Sequence of chain 1.G:
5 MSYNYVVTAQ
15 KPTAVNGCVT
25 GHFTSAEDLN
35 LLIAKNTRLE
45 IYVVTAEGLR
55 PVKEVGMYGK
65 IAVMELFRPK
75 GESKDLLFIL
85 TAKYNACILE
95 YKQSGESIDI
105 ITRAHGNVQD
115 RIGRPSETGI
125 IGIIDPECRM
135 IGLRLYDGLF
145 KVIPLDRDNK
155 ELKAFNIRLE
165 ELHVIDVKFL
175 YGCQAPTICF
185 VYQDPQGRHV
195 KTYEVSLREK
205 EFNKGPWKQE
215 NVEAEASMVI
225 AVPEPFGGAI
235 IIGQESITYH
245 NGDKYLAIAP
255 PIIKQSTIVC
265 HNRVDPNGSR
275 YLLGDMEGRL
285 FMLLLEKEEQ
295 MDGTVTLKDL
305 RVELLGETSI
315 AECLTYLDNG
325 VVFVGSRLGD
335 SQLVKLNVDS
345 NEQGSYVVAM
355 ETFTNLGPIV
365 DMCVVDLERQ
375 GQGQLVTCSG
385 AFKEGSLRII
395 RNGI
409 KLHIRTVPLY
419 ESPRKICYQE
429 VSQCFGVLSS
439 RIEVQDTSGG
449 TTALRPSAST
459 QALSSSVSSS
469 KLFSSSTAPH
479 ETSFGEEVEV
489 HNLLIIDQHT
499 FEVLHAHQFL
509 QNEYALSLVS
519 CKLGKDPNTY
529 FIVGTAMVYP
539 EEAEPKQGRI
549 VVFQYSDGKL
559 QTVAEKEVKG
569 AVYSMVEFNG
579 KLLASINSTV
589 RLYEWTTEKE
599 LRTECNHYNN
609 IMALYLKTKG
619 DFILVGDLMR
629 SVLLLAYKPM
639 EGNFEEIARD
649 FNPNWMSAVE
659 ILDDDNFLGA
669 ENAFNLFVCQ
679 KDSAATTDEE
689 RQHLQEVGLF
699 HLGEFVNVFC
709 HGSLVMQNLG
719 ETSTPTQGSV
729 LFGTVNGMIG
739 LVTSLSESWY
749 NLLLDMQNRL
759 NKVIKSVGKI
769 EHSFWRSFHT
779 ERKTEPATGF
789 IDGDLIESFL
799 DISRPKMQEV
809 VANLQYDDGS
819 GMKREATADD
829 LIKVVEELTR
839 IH

The protein below binds the small molecule below.
Small molecule (SMILES): CC[C@H](CO)Nc1nc(NCc2ccccc2)c2ncn(C(C)C)c2n1

Sequence of chain 1.H:
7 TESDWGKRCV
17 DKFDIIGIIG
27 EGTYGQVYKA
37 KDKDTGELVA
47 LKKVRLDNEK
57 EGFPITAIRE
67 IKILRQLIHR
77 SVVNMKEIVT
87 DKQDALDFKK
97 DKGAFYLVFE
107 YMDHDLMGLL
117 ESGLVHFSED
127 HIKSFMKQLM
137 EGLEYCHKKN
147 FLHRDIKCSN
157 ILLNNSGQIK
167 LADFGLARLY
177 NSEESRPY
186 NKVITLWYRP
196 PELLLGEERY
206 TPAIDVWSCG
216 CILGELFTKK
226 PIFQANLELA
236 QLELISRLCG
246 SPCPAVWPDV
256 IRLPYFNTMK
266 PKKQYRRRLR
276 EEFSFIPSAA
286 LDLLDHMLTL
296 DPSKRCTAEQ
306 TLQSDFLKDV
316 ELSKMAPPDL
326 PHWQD

Binding-site contacts:
Ligand atom CAR contacts residue SER155 of chain 1.H at 3.6 Å.
Ligand atom CAX contacts residue MET108 of chain 1.H at 3.3 Å (hydrophobic).
Ligand atom CAX contacts residue GLU106 of chain 1.H at 3.5 Å.
Ligand atom CAZ contacts residue PHE105 of chain 1.H at 3.9 Å (hydrophobic).
Ligand atom CAE contacts residue ARG628 of chain 1.G at 3.5 Å.
Ligand atom CAD contacts residue ASP109 of chain 1.H at 3.6 Å.
Ligand atom CAI contacts residue ASP111 of chain 1.H at 3.6 Å.
Ligand atom CAY contacts residue LEU158 of chain 1.H at 3.7 Å (hydrophobic).
Ligand atom CAM contacts residue LEU158 of chain 1.H at 3.6 Å (hydrophobic).
Ligand atom CAV contacts residue LEU158 of chain 1.H at 3.5 Å (hydrophobic).
Ligand atom CAF contacts residue ILE25 of chain 1.H at 3.5 Å (hydrophobic).
Ligand atom CAG contacts residue ARG628 of chain 1.G at 3.1 Å.
Ligand atom NAJ contacts residue MET108 of chain 1.H at 3.1 Å (h-bond).
Ligand atom NAU contacts residue LEU158 of chain 1.H at 3.9 Å.
Ligand atom CAY contacts residue VAL79 of chain 1.H at 3.7 Å (hydrophobic).
Ligand atom NAO contacts residue LEU158 of chain 1.H at 3.9 Å.
Ligand atom NAW contacts residue LEU158 of chain 1.H at 3.7 Å.
Ligand atom NAW contacts residue ALA46 of chain 1.H at 3.7 Å.
Ligand atom CAZ contacts residue ALA46 of chain 1.H at 3.5 Å (hydrophobic).
Ligand atom CAX contacts residue ALA46 of chain 1.H at 3.8 Å (hydrophobic).
Ligand atom CAB contacts residue ARG628 of chain 1.G at 3.7 Å.
Ligand atom CAH contacts residue ARG628 of chain 1.G at 3.0 Å.
Ligand atom CAN contacts residue MET108 of chain 1.H at 3.9 Å (hydrophobic).
Ligand atom CAN contacts residue LEU158 of chain 1.H at 3.6 Å (hydrophobic).
Ligand atom CAB contacts residue ILE25 of chain 1.H at 3.6 Å (hydrophobic).
Ligand atom CBA contacts residue ALA46 of chain 1.H at 3.4 Å (hydrophobic).
Ligand atom CAD contacts residue MET108 of chain 1.H at 2.9 Å (hydrophobic).
Ligand atom CBA contacts residue VAL33 of chain 1.H at 3.6 Å (hydrophobic).
Ligand atom CAG contacts residue ASP111 of chain 1.H at 3.9 Å.
Ligand atom CAB contacts residue TYR107 of chain 1.H at 3.7 Å (hydrophobic).
Ligand atom OAP contacts residue ASN156 of chain 1.H at 3.8 Å.
Ligand atom NAL contacts residue LEU158 of chain 1.H at 3.6 Å.
Ligand atom CAX contacts residue LEU158 of chain 1.H at 3.9 Å (hydrophobic).
Ligand atom CAQ contacts residue SER155 of chain 1.H at 3.7 Å.
Ligand atom CAF contacts residue ARG628 of chain 1.G at 3.1 Å.
Ligand atom CAC contacts residue ILE25 of chain 1.H at 3.7 Å (hydrophobic).
Ligand atom NAO contacts residue MET108 of chain 1.H at 2.9 Å (h-bond).
Ligand atom CAC contacts residue ARG628 of chain 1.G at 3.7 Å.
Ligand atom CAQ contacts residue ASN156 of chain 1.H at 3.6 Å.
Ligand atom CAK contacts residue SER155 of chain 1.H at 3.6 Å.